This small molecule binds to this protein.
Small molecule (SMILES): O=c1[nH]c(=O)c2nc[nH]c2[nH]1

Binding-site contacts:
Ligand atom C6 contacts residue PHE196 of chain 1.A at 3.8 Å (hydrophobic).
Ligand atom C2 contacts residue GLU197 of chain 1.A at 3.2 Å.
Ligand atom C2 contacts residue VAL213 of chain 1.A at 3.8 Å (hydrophobic).
Ligand atom O2 contacts residue MET215 of chain 1.A at 3.4 Å.
Ligand atom N1 contacts residue GLU197 of chain 1.A at 2.8 Å (salt-bridge).
Ligand atom N7 contacts residue GLY119 of chain 1.A at 3.8 Å.
Ligand atom C8 contacts residue ALA117 of chain 1.A at 4.2 Å (hydrophobic).
Ligand atom N3 contacts residue VAL213 of chain 1.A at 3.9 Å.
Ligand atom O6 contacts residue GLU197 of chain 1.A at 3.4 Å (salt-bridge).
Ligand atom N7 contacts residue ASN239 of chain 1.A at 2.8 Å (h-bond).
Ligand atom O6 contacts residue LEU249 of chain 1.A at 3.4 Å.
Ligand atom O6 contacts residue PHE196 of chain 1.A at 4.0 Å.
Ligand atom N7 contacts residue THR238 of chain 1.A at 3.6 Å (h-bond).
Ligand atom N9 contacts residue ALA117 of chain 1.A at 3.4 Å (h-bond).
Ligand atom C5 contacts residue ALA118 of chain 1.A at 4.1 Å (hydrophobic).
Ligand atom O2 contacts residue GLU197 of chain 1.A at 2.5 Å (salt-bridge).
Ligand atom C2 contacts residue GLY214 of chain 1.A at 3.8 Å.
Ligand atom C6 contacts residue GLU197 of chain 1.A at 3.6 Å.
Ligand atom N9 contacts residue ALA118 of chain 1.A at 3.6 Å.
Ligand atom N1 contacts residue PHE196 of chain 1.A at 3.9 Å.
Ligand atom N9 contacts residue GLY119 of chain 1.A at 4.2 Å.
Ligand atom C8 contacts residue THR254 of chain 1.A at 3.8 Å.
Ligand atom C5 contacts residue PHE196 of chain 1.A at 4.0 Å (hydrophobic).
Ligand atom C2 contacts residue MET215 of chain 1.A at 4.2 Å (hydrophobic).
Ligand atom C4 contacts residue GLY119 of chain 1.A at 4.0 Å.
Ligand atom C8 contacts residue THR238 of chain 1.A at 3.2 Å.
Ligand atom C8 contacts residue ALA118 of chain 1.A at 3.5 Å (hydrophobic).
Ligand atom O2 contacts residue GLY214 of chain 1.A at 3.4 Å.
Ligand atom N1 contacts residue VAL213 of chain 1.A at 4.1 Å.
Ligand atom N3 contacts residue MET215 of chain 1.A at 4.0 Å.
Ligand atom C8 contacts residue GLY119 of chain 1.A at 4.0 Å.
Ligand atom C4 contacts residue VAL213 of chain 1.A at 4.2 Å (hydrophobic).
Ligand atom O6 contacts residue ASN239 of chain 1.A at 3.6 Å.
Ligand atom N3 contacts residue GLY214 of chain 1.A at 3.6 Å.
Ligand atom N7 contacts residue ALA118 of chain 1.A at 3.8 Å.
Ligand atom O2 contacts residue VAL213 of chain 1.A at 3.9 Å.
Ligand atom C5 contacts residue ASN239 of chain 1.A at 4.0 Å.
Ligand atom C4 contacts residue ALA118 of chain 1.A at 4.1 Å (hydrophobic).
Ligand atom C5 contacts residue GLY119 of chain 1.A at 3.8 Å.
Ligand atom C8 contacts residue ASN239 of chain 1.A at 3.5 Å.

Sequence of chain 1.A:
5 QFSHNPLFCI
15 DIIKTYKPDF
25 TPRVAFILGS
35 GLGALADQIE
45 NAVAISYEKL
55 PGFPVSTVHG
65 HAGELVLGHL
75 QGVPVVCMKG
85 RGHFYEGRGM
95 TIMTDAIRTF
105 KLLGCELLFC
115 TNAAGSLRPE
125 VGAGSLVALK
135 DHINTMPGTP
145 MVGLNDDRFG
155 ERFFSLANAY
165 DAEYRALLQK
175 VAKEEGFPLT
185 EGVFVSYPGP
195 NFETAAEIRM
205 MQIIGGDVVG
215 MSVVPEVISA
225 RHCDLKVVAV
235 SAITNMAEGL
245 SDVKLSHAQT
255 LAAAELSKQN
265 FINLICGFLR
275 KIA